The protein below binds the small molecule below.
Small molecule (SMILES): CC(=O)N[C@H]1[C@H](O[C@H]2[C@H](O)[C@@H](NC(C)=O)CO[C@@H]2CO)O[C@H](CO)[C@@H](O)[C@@H]1O

Binding-site contacts:
Ligand atom N2 contacts residue ASN137 of chain 1.C at 3.5 Å.
Ligand atom N2 contacts residue ASN17 of chain 1.C at 2.9 Å (h-bond).
Ligand atom C2 contacts residue ASN137 of chain 1.C at 4.5 Å.
Ligand atom C1 contacts residue ASN137 of chain 1.C at 4.0 Å.
Ligand atom C8 contacts residue ASN17 of chain 1.C at 4.4 Å.
Ligand atom C3 contacts residue ASN17 of chain 1.C at 3.8 Å.
Ligand atom O7 contacts residue ASN17 of chain 1.C at 3.4 Å (h-bond).
Ligand atom C7 contacts residue ASN137 of chain 1.C at 4.1 Å.
Ligand atom C2 contacts residue ASN17 of chain 1.C at 2.4 Å.
Ligand atom C1 contacts residue ASN17 of chain 1.C at 1.4 Å.
Ligand atom O5 contacts residue ASN17 of chain 1.C at 2.4 Å (h-bond).
Ligand atom C8 contacts residue ASN137 of chain 1.C at 3.6 Å.
Ligand atom C4 contacts residue ASN17 of chain 1.C at 4.2 Å.
Ligand atom C5 contacts residue ASN17 of chain 1.C at 3.7 Å.
Ligand atom C7 contacts residue ASN17 of chain 1.C at 3.3 Å.

Sequence of chain 1.C:
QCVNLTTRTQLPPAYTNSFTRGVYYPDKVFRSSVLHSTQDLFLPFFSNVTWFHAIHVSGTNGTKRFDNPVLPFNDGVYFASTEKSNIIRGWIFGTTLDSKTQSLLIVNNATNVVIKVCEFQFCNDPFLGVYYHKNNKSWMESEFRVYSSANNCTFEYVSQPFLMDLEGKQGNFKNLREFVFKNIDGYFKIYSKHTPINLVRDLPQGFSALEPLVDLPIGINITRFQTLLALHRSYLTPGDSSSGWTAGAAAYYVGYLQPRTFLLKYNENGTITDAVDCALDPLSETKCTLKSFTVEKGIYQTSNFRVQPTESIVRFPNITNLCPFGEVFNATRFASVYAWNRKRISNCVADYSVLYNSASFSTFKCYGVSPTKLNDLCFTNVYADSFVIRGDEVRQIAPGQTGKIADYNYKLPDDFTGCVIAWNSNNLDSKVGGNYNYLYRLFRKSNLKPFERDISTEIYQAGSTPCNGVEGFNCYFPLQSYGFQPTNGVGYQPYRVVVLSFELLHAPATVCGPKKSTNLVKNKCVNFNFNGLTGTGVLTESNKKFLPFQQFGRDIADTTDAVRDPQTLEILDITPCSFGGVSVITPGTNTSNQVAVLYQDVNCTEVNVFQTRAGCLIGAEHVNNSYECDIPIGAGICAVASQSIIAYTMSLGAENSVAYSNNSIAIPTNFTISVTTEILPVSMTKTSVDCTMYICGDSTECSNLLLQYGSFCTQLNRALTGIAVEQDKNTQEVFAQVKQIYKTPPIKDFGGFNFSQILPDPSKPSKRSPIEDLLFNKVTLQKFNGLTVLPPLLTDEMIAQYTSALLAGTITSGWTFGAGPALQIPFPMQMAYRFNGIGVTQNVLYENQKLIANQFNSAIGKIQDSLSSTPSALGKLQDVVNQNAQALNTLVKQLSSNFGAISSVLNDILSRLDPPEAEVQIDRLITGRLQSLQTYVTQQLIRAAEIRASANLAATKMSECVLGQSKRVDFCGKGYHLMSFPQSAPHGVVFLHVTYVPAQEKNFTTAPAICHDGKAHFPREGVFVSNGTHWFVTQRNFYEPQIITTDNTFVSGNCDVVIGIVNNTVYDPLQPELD